Binding-site contacts:
Ligand atom C1 contacts residue ASN162 of chain 1.A at 1.5 Å.
Ligand atom C8 contacts residue ASN162 of chain 1.A at 3.9 Å.
Ligand atom C3 contacts residue ASN162 of chain 1.A at 3.8 Å.
Ligand atom C2 contacts residue ASN162 of chain 1.A at 2.4 Å.
Ligand atom O7 contacts residue ASN162 of chain 1.A at 4.0 Å.
Ligand atom C5 contacts residue ASN162 of chain 1.A at 3.7 Å.
Ligand atom O5 contacts residue ASN162 of chain 1.A at 2.4 Å (h-bond).
Ligand atom N2 contacts residue ASN162 of chain 1.A at 2.8 Å (h-bond).
Ligand atom C8 contacts residue GLY141 of chain 1.A at 3.5 Å.
Ligand atom C8 contacts residue TYR160 of chain 1.A at 4.4 Å (hydrophobic).
Ligand atom C7 contacts residue ASN162 of chain 1.A at 3.5 Å.
Ligand atom C8 contacts residue SER143 of chain 1.A at 3.9 Å.
Ligand atom C4 contacts residue ASN162 of chain 1.A at 4.2 Å.

A protein and the small-molecule ligand that binds it are described below.
Small molecule (SMILES): CC(=O)N[C@@H]1[C@@H](O)[C@H](O)[C@@H](CO)O[C@H]1O

Sequence of chain 1.A:
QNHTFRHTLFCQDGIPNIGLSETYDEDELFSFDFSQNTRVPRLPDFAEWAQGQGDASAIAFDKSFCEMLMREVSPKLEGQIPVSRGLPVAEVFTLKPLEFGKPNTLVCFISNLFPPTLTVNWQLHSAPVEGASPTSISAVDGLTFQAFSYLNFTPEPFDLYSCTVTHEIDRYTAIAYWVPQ